Binding-site contacts:
Ligand atom NAD contacts residue VAL71 of chain 1.A at 3.6 Å.
Ligand atom CBG contacts residue ALA40 of chain 1.A at 3.6 Å (hydrophobic).
Ligand atom CAH contacts residue ALA40 of chain 1.A at 3.6 Å (hydrophobic).
Ligand atom CAN contacts residue PHE89 of chain 1.A at 3.7 Å (hydrophobic).
Ligand atom CBE contacts residue ALA40 of chain 1.A at 3.6 Å (hydrophobic).
Ligand atom CL2 contacts residue ILE87 of chain 1.A at 3.6 Å.
Ligand atom CAO contacts residue GLU101 of chain 1.A at 3.5 Å.
Ligand atom CAH contacts residue GLU88 of chain 1.A at 3.4 Å.
Ligand atom CAG contacts residue LEU141 of chain 1.A at 3.7 Å (hydrophobic).
Ligand atom OAW contacts residue PHE89 of chain 1.A at 3.5 Å.
Ligand atom CAM contacts residue GLY93 of chain 1.A at 3.7 Å.
Ligand atom O02 contacts residue LYS42 of chain 1.A at 3.4 Å.
Ligand atom C01 contacts residue ILE87 of chain 1.A at 3.6 Å (hydrophobic).
Ligand atom CAN contacts residue CYS90 of chain 1.A at 3.3 Å (hydrophobic).
Ligand atom CAS contacts residue GLU101 of chain 1.A at 3.5 Å.
Ligand atom CAG contacts residue ILE87 of chain 1.A at 3.6 Å (hydrophobic).
Ligand atom CAC contacts residue PRO91 of chain 1.A at 3.5 Å (hydrophobic).
Ligand atom CAJ contacts residue ASP152 of chain 1.A at 3.7 Å.
Ligand atom CBF contacts residue ALA40 of chain 1.A at 3.6 Å (hydrophobic).
Ligand atom CL2 contacts residue ALA40 of chain 1.A at 3.5 Å.
Ligand atom CAH contacts residue CYS90 of chain 1.A at 3.8 Å (hydrophobic).
Ligand atom CL1 contacts residue ASP152 of chain 1.A at 3.4 Å.
Ligand atom CAK contacts residue CYS90 of chain 1.A at 3.3 Å (hydrophobic).
Ligand atom CAI contacts residue ILE87 of chain 1.A at 3.7 Å (hydrophobic).
Ligand atom NAD contacts residue ILE87 of chain 1.A at 3.3 Å.
Ligand atom CBD contacts residue LEU19 of chain 1.A at 3.7 Å (hydrophobic).
Ligand atom NAT contacts residue CYS90 of chain 1.A at 2.9 Å (h-bond).
Ligand atom OAV contacts residue LEU19 of chain 1.A at 3.4 Å.
Ligand atom CBA contacts residue ALA40 of chain 1.A at 3.7 Å (hydrophobic).
Ligand atom CBC contacts residue LEU19 of chain 1.A at 3.7 Å (hydrophobic).
Ligand atom C01 contacts residue GLU58 of chain 1.A at 3.5 Å.
Ligand atom CAH contacts residue LEU141 of chain 1.A at 3.5 Å (hydrophobic).
Ligand atom CAN contacts residue PRO91 of chain 1.A at 3.7 Å (hydrophobic).
Ligand atom CBA contacts residue LEU141 of chain 1.A at 3.5 Å (hydrophobic).
Ligand atom NAT contacts residue ALA40 of chain 1.A at 3.6 Å.
Ligand atom NBI contacts residue GLU101 of chain 1.A at 3.7 Å.
Ligand atom CL2 contacts residue ILE85 of chain 1.A at 3.3 Å.
Ligand atom CL2 contacts residue ALA41 of chain 1.A at 3.7 Å.
Ligand atom CAK contacts residue PHE89 of chain 1.A at 3.8 Å (hydrophobic).
Ligand atom CL2 contacts residue LYS42 of chain 1.A at 3.6 Å.

Sequence of chain 1.A:
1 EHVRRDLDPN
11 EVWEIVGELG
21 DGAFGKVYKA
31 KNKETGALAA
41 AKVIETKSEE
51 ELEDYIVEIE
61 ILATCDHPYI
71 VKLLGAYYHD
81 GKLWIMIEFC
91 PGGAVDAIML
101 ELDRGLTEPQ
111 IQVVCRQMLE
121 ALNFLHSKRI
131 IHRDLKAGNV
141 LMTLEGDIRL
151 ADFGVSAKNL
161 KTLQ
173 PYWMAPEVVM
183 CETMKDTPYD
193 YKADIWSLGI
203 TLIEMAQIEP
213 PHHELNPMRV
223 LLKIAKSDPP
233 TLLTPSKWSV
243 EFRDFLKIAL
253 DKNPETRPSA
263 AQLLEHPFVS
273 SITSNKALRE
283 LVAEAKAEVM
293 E

The protein below binds the small molecule below.
Small molecule (SMILES): COc1cc2c(Nc3cc(Cl)c(OC)c(Cl)c3)c(C#N)cnc2cc1OCCCN1CCN(C)CC1